This protein binds this small molecule.
Small molecule (SMILES): C[C@H](NC(=O)[C@@H]1CCCN1C(=O)[C@@H]1CCCN1C(=O)[C@@H](O)[C@H](N)Cc1ccccc1)C(N)=O

Sequence of chain 1.A:
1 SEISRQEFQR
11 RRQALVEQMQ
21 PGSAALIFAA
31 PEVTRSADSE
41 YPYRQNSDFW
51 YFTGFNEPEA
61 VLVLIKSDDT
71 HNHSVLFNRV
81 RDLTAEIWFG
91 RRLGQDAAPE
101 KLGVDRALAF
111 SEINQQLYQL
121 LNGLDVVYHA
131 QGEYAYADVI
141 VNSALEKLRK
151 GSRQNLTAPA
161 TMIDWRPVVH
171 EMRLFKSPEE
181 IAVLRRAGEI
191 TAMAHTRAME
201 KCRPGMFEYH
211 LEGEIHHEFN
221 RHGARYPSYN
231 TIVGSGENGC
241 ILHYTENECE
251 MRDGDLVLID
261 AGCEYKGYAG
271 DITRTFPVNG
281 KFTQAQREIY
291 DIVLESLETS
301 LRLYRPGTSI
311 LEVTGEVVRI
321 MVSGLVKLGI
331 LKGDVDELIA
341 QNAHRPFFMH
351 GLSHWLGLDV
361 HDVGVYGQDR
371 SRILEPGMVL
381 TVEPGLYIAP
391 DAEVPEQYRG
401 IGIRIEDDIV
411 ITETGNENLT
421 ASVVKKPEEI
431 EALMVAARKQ

Sequence of chain 2.A:
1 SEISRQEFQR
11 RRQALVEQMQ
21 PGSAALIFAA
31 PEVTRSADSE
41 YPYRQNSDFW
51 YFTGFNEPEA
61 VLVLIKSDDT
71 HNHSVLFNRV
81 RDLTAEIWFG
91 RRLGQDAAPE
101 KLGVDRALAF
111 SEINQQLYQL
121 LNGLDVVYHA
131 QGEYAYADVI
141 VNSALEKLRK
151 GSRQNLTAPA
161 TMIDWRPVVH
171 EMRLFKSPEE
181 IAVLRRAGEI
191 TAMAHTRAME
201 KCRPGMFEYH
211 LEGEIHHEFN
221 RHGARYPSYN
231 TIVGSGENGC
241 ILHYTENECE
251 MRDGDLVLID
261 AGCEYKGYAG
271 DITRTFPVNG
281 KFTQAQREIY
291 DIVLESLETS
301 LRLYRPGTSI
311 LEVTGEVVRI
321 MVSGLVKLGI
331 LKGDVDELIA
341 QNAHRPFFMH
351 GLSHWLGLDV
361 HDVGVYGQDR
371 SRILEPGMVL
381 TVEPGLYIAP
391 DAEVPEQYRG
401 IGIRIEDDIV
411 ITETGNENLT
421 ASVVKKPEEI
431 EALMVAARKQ

Binding-site contacts:
Ligand atom CD contacts residue ARG404 of chain 1.A at 3.4 Å.
Ligand atom CG contacts residue HIS350 of chain 1.A at 3.7 Å.
Ligand atom O contacts residue MN1 of chain 1.C at 3.6 Å.
Ligand atom N contacts residue ASP38 of chain 2.A at 3.0 Å (salt-bridge).
Ligand atom N contacts residue TYR229 of chain 1.A at 3.0 Å.
Ligand atom N contacts residue ASP260 of chain 1.A at 3.3 Å (salt-bridge).
Ligand atom O2 contacts residue GLU383 of chain 1.A at 3.0 Å (salt-bridge).
Ligand atom C contacts residue MN1 of chain 1.C at 3.7 Å.
Ligand atom CG contacts residue ARG404 of chain 1.A at 3.5 Å.
Ligand atom O contacts residue TRP88 of chain 2.A at 3.0 Å.
Ligand atom C8 contacts residue HIS243 of chain 1.A at 3.7 Å.
Ligand atom O2 contacts residue MN1 of chain 1.C at 2.2 Å.
Ligand atom CB contacts residue HIS350 of chain 1.A at 3.7 Å.
Ligand atom C contacts residue HIS361 of chain 1.A at 3.7 Å.
Ligand atom CA contacts residue ASP260 of chain 1.A at 3.1 Å.
Ligand atom N contacts residue HIS361 of chain 1.A at 3.1 Å.
Ligand atom C11 contacts residue HIS361 of chain 1.A at 3.6 Å.
Ligand atom CB contacts residue ASP260 of chain 1.A at 3.7 Å.
Ligand atom CA contacts residue MN1 of chain 1.D at 2.7 Å.
Ligand atom C6 contacts residue HIS243 of chain 1.A at 3.3 Å.
Ligand atom N contacts residue GLU383 of chain 1.A at 3.3 Å (salt-bridge).
Ligand atom CA contacts residue HIS361 of chain 1.A at 3.6 Å.
Ligand atom O2 contacts residue GLU406 of chain 1.A at 3.0 Å (salt-bridge).
Ligand atom O contacts residue HIS243 of chain 1.A at 2.9 Å (h-bond).
Ligand atom CB contacts residue MN1 of chain 1.D at 3.2 Å.
Ligand atom CA contacts residue GLU383 of chain 1.A at 3.6 Å.
Ligand atom C11 contacts residue VAL360 of chain 1.A at 3.7 Å (hydrophobic).
Ligand atom O contacts residue HIS361 of chain 1.A at 2.6 Å (h-bond).
Ligand atom C12 contacts residue HIS361 of chain 1.A at 3.2 Å.
Ligand atom N contacts residue MN1 of chain 1.D at 2.6 Å.
Ligand atom O2 contacts residue MN1 of chain 1.D at 1.9 Å.
Ligand atom C7 contacts residue HIS243 of chain 1.A at 3.6 Å.
Ligand atom O contacts residue HIS354 of chain 1.A at 3.6 Å (h-bond).
Ligand atom N contacts residue ASP271 of chain 1.A at 3.4 Å (salt-bridge).
Ligand atom CA contacts residue MN1 of chain 1.C at 3.4 Å.
Ligand atom O2 contacts residue ASP271 of chain 1.A at 3.1 Å (salt-bridge).
Ligand atom CD contacts residue GLU383 of chain 1.A at 3.6 Å.
Ligand atom C contacts residue GLU383 of chain 1.A at 3.4 Å.
Ligand atom O2 contacts residue ASP260 of chain 1.A at 3.3 Å (salt-bridge).
Ligand atom CB contacts residue HIS243 of chain 1.A at 3.7 Å.